Sequence of chain 1.D:
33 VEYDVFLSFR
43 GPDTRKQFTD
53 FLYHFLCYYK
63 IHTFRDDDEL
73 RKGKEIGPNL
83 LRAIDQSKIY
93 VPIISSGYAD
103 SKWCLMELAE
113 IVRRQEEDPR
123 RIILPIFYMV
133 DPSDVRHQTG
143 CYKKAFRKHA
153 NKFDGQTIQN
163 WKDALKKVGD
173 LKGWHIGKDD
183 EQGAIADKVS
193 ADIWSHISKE

Sequence of chain 1.C:
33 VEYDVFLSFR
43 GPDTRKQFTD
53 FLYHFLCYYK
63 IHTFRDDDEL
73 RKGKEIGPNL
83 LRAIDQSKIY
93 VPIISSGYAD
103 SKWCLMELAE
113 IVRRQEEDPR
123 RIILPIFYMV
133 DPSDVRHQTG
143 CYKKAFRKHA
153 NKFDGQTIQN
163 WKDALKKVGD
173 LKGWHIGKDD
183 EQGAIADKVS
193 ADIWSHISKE

Binding-site contacts:
Ligand atom C5' contacts residue LYS104 of chain 1.C at 3.3 Å.
Ligand atom P contacts residue ARG73 of chain 1.D at 3.2 Å.
Ligand atom OP2 contacts residue LYS104 of chain 1.D at 3.2 Å.
Ligand atom OP2 contacts residue ARG73 of chain 1.D at 2.4 Å (salt-bridge).
Ligand atom O5' contacts residue LYS146 of chain 1.C at 3.4 Å (salt-bridge).
Ligand atom OP1 contacts residue LYS146 of chain 1.C at 2.9 Å (salt-bridge).
Ligand atom C4' contacts residue ARG73 of chain 1.D at 3.7 Å.
Ligand atom P contacts residue LYS104 of chain 1.D at 3.2 Å.
Ligand atom O3' contacts residue DA4 of chain 1.A at 3.0 Å (h-bond).
Ligand atom N1 contacts residue DA4 of chain 1.A at 3.6 Å.
Ligand atom O4' contacts residue DA4 of chain 1.A at 3.6 Å.
Ligand atom C7 contacts residue DA4 of chain 1.A at 3.6 Å.
Ligand atom O5' contacts residue ARG73 of chain 1.D at 3.0 Å.
Ligand atom C5' contacts residue LYS146 of chain 1.C at 3.4 Å.
Ligand atom C2 contacts residue DA4 of chain 1.A at 2.9 Å.
Ligand atom O4 contacts residue SER103 of chain 1.C at 3.7 Å.
Ligand atom N7 contacts residue LYS146 of chain 1.C at 3.3 Å.
Ligand atom C2' contacts residue DA4 of chain 1.A at 3.4 Å.
Ligand atom OP2 contacts residue ARG149 of chain 1.C at 3.2 Å (salt-bridge).
Ligand atom O4 contacts residue DA4 of chain 1.A at 3.1 Å (h-bond).
Ligand atom C5 contacts residue DA4 of chain 1.A at 3.3 Å.
Ligand atom C6 contacts residue DA4 of chain 1.A at 3.1 Å.
Ligand atom O5' contacts residue LYS104 of chain 1.C at 3.6 Å.
Ligand atom OP2 contacts residue LYS150 of chain 1.C at 3.3 Å.
Ligand atom C7 contacts residue LYS150 of chain 1.C at 3.3 Å.
Ligand atom C7 contacts residue TRP105 of chain 1.C at 3.4 Å (hydrophobic).
Ligand atom OP1 contacts residue LYS104 of chain 1.D at 3.2 Å.
Ligand atom O5' contacts residue LYS104 of chain 1.D at 2.4 Å (salt-bridge).
Ligand atom C5' contacts residue ARG73 of chain 1.D at 3.2 Å.
Ligand atom C8 contacts residue LYS146 of chain 1.C at 3.3 Å.
Ligand atom C2' contacts residue ARG73 of chain 1.C at 3.4 Å.
Ligand atom OP1 contacts residue ARG73 of chain 1.D at 2.4 Å (salt-bridge).
Ligand atom O5' contacts residue DA4 of chain 1.A at 3.6 Å.
Ligand atom OP2 contacts residue LYS146 of chain 1.C at 3.6 Å.
Ligand atom C6 contacts residue LYS104 of chain 1.C at 3.2 Å.
Ligand atom O4' contacts residue LYS104 of chain 1.C at 3.4 Å (salt-bridge).
Ligand atom N3 contacts residue DA4 of chain 1.A at 2.9 Å (h-bond).
Ligand atom C4 contacts residue DA4 of chain 1.A at 3.1 Å.
Ligand atom P contacts residue LYS146 of chain 1.C at 3.4 Å.
Ligand atom O2 contacts residue DA4 of chain 1.A at 2.8 Å (h-bond).

The protein below binds the small molecule below.
Small molecule (SMILES): Cc1cn([C@H]2C[C@H](OP(=O)(O)O)[C@@H](CO[P](=O)(O)O[C@H]3C[C@H](n4cc(C)c(=O)[nH]c4=O)O[C@@H]3CO[P](=O)(O)O[C@H]3C[C@H](n4cc(C)c(=O)[nH]c4=O)O[C@@H]3CO[P](=O)(O)O[C@H]3C[C@H](n4cnc5c(N)ncnc54)O[C@@H]3COP(=O)=O)O2)c(=O)[nH]c1=O